Sequence of chain 9.A:
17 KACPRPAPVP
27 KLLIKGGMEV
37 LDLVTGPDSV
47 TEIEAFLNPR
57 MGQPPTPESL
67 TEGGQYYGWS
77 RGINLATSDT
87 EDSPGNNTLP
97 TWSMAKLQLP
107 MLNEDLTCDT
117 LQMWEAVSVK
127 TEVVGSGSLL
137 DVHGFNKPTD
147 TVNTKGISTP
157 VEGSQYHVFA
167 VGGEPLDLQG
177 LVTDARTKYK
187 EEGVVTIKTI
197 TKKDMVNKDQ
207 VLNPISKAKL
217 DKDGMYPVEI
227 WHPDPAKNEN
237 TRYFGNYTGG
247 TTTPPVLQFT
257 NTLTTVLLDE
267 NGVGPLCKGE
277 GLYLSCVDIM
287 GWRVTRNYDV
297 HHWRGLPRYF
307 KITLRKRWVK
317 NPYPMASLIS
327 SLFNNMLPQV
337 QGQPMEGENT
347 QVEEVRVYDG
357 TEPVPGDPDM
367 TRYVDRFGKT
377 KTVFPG

Sequence of chain 9.E:
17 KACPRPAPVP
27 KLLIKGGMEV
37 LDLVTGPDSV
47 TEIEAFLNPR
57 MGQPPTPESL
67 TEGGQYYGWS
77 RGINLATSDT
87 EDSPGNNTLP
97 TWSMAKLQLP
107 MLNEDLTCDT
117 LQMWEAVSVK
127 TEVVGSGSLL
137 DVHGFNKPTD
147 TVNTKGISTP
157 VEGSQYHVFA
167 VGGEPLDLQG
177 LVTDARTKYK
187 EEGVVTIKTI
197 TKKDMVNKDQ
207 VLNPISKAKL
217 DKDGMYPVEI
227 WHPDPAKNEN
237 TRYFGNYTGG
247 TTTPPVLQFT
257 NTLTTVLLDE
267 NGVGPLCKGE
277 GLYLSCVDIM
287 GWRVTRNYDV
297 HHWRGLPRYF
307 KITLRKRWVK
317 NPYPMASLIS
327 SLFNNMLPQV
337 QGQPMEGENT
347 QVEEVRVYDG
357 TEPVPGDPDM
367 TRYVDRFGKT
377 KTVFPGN

Binding-site contacts:
Ligand atom O1A contacts residue SER89 of chain 9.E at 3.4 Å (h-bond).
Ligand atom C5 contacts residue TYR72 of chain 9.E at 3.4 Å (hydrophobic).
Ligand atom O10 contacts residue THR291 of chain 9.E at 3.8 Å.
Ligand atom C4 contacts residue HIS298 of chain 9.E at 3.6 Å.
Ligand atom C2 contacts residue GLY78 of chain 9.E at 4.1 Å.
Ligand atom O4 contacts residue TYR72 of chain 9.E at 4.2 Å.
Ligand atom O4 contacts residue GLY78 of chain 9.E at 3.0 Å.
Ligand atom O6 contacts residue ASN93 of chain 9.E at 3.5 Å (h-bond).
Ligand atom O4 contacts residue HIS298 of chain 9.E at 3.0 Å (h-bond).
Ligand atom C3 contacts residue GLY78 of chain 9.E at 4.0 Å.
Ligand atom O4 contacts residue THR291 of chain 9.E at 3.4 Å.
Ligand atom C4 contacts residue TYR72 of chain 9.E at 3.4 Å (hydrophobic).
Ligand atom C1 contacts residue GLY78 of chain 9.E at 4.0 Å.
Ligand atom N5 contacts residue TYR72 of chain 9.E at 3.1 Å (h-bond).
Ligand atom O10 contacts residue ASN293 of chain 9.E at 3.9 Å.
Ligand atom C3 contacts residue GLY78 of chain 9.E at 4.0 Å.
Ligand atom O4 contacts residue ILE79 of chain 9.E at 3.5 Å (h-bond).
Ligand atom C6 contacts residue TYR72 of chain 9.E at 3.3 Å (hydrophobic).
Ligand atom C11 contacts residue ASP85 of chain 9.A at 3.8 Å.
Ligand atom C8 contacts residue ARG77 of chain 9.E at 4.2 Å.
Ligand atom C6 contacts residue ASN93 of chain 9.E at 3.4 Å.
Ligand atom C8 contacts residue TYR72 of chain 9.E at 4.1 Å (hydrophobic).
Ligand atom O1B contacts residue ASN80 of chain 9.E at 4.2 Å.
Ligand atom O1B contacts residue TYR72 of chain 9.E at 3.8 Å.
Ligand atom O8 contacts residue TYR72 of chain 9.E at 3.5 Å (h-bond).
Ligand atom O1B contacts residue SER89 of chain 9.E at 4.1 Å.
Ligand atom O4 contacts residue VAL296 of chain 9.E at 4.0 Å.
Ligand atom C4 contacts residue GLY78 of chain 9.E at 3.3 Å.
Ligand atom C1 contacts residue SER89 of chain 9.E at 4.2 Å.
Ligand atom C1 contacts residue TYR72 of chain 9.E at 3.8 Å (hydrophobic).
Ligand atom O1A contacts residue GLY78 of chain 9.E at 3.3 Å (h-bond).
Ligand atom C3 contacts residue HIS298 of chain 9.E at 3.8 Å.
Ligand atom O1B contacts residue ARG77 of chain 9.E at 2.8 Å (salt-bridge).
Ligand atom O1A contacts residue ARG77 of chain 9.E at 3.1 Å (salt-bridge).
Ligand atom C3 contacts residue VAL296 of chain 9.E at 3.7 Å (hydrophobic).
Ligand atom O3 contacts residue GLY78 of chain 9.E at 3.6 Å.
Ligand atom C7 contacts residue TYR72 of chain 9.E at 3.9 Å (hydrophobic).
Ligand atom C1 contacts residue ARG77 of chain 9.E at 3.4 Å.
Ligand atom O1A contacts residue TYR72 of chain 9.E at 3.5 Å.
Ligand atom C5 contacts residue ASN93 of chain 9.E at 4.1 Å.

The small molecule below binds the protein below.
Small molecule (SMILES): CC(=O)N[C@@H]1[C@@H](O[C@@H]2O[C@H](CO)[C@H](O)[C@H](O[C@]3(C(=O)O)C[C@H](O)[C@@H](NC(C)=O)[C@H]([C@H](O)[C@H](O)CO)O3)[C@H]2O)[C@H](O)[C@@H](CO[C@]2(C(=O)O)C[C@H](O)[C@@H](NC(C)=O)[C@H]([C@H](O)[C@H](O)CO)O2)O[C@H]1O